Sequence of chain 4.C:
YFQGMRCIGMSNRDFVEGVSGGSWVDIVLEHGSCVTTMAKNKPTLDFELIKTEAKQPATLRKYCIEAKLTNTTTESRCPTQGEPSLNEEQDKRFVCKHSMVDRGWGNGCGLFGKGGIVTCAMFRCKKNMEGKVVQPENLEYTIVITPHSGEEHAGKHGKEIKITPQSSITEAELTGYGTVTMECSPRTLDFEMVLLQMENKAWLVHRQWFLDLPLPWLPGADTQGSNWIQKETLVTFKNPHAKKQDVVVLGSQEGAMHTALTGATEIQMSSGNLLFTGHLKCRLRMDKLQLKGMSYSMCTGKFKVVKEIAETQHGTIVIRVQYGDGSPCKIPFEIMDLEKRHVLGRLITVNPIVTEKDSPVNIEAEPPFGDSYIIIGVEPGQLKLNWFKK

Sequence of chain 4.D:
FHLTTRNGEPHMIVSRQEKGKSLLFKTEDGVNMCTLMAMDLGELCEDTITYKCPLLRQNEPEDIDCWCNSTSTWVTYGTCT

A protein and the small-molecule ligand that binds it are described below.
Small molecule (SMILES): CC(=O)N[C@@H]1[C@@H](O)[C@H](O)[C@@H](CO)O[C@H]1O

Binding-site contacts:
Ligand atom O6 contacts residue CYS45 of chain 4.D at 3.4 Å (h-bond).
Ligand atom C5 contacts residue NAG1 of chain 4.T at 3.7 Å.
Ligand atom O5 contacts residue THR48 of chain 4.D at 4.0 Å.
Ligand atom O6 contacts residue THR48 of chain 4.D at 4.0 Å.
Ligand atom O4 contacts residue NAG1 of chain 4.T at 1.6 Å.
Ligand atom C1 contacts residue ASN75 of chain 4.C at 1.3 Å.
Ligand atom C3 contacts residue ASN75 of chain 4.C at 3.5 Å.
Ligand atom C6 contacts residue NAG1 of chain 4.T at 3.4 Å.
Ligand atom C6 contacts residue CYS45 of chain 4.D at 4.4 Å (hydrophobic).
Ligand atom C7 contacts residue MET126 of chain 4.C at 3.8 Å (hydrophobic).
Ligand atom O6 contacts residue GLU46 of chain 4.D at 3.8 Å.
Ligand atom O3 contacts residue NAG1 of chain 4.T at 2.4 Å (h-bond).
Ligand atom C6 contacts residue THR48 of chain 4.D at 4.4 Å.
Ligand atom C4 contacts residue NAG1 of chain 4.T at 2.9 Å.
Ligand atom C3 contacts residue NAG1 of chain 4.T at 3.3 Å.
Ligand atom C8 contacts residue ASN75 of chain 4.C at 3.0 Å.
Ligand atom C8 contacts residue MET126 of chain 4.C at 3.7 Å (hydrophobic).
Ligand atom C4 contacts residue ASN75 of chain 4.C at 4.0 Å.
Ligand atom O5 contacts residue ASN75 of chain 4.C at 2.1 Å (h-bond).
Ligand atom C2 contacts residue NAG1 of chain 4.T at 4.1 Å.
Ligand atom C8 contacts residue PHE98 of chain 4.C at 3.6 Å (hydrophobic).
Ligand atom C7 contacts residue ASN75 of chain 4.C at 2.8 Å.
Ligand atom C2 contacts residue ASN75 of chain 4.C at 2.6 Å.
Ligand atom N2 contacts residue ASN75 of chain 4.C at 3.0 Å (h-bond).
Ligand atom O6 contacts residue ASN75 of chain 4.C at 3.8 Å.
Ligand atom C6 contacts residue ASN75 of chain 4.C at 3.8 Å.
Ligand atom O7 contacts residue MET126 of chain 4.C at 3.1 Å.
Ligand atom O7 contacts residue ASN75 of chain 4.C at 3.2 Å (h-bond).
Ligand atom C5 contacts residue ASN75 of chain 4.C at 3.2 Å.
Ligand atom O6 contacts residue NAG1 of chain 4.T at 4.1 Å.